Binding-site contacts:
Ligand atom O8 contacts residue ARG67 of chain 1.A at 2.8 Å (salt-bridge).
Ligand atom O4 contacts residue ARG53 of chain 1.A at 3.1 Å (salt-bridge).
Ligand atom O2 contacts residue LYS282 of chain 1.A at 4.1 Å.
Ligand atom O8 contacts residue ARG53 of chain 1.A at 3.1 Å (salt-bridge).
Ligand atom O2 contacts residue TYR232 of chain 1.A at 3.8 Å.
Ligand atom C10 contacts residue TYR175 of chain 1.A at 4.1 Å (hydrophobic).
Ligand atom S9 contacts residue TYR232 of chain 1.A at 3.7 Å.
Ligand atom P3 contacts residue ARG53 of chain 1.A at 3.6 Å.
Ligand atom O4 contacts residue LYS282 of chain 1.A at 2.6 Å (salt-bridge).
Ligand atom O4 contacts residue ARG228 of chain 1.A at 4.2 Å.
Ligand atom O6 contacts residue LYS122 of chain 1.A at 2.8 Å (salt-bridge).
Ligand atom C13 contacts residue PHE295 of chain 1.A at 3.6 Å (hydrophobic).
Ligand atom S9 contacts residue TRP124 of chain 1.A at 3.1 Å (h-bond).
Ligand atom S9 contacts residue TYR175 of chain 1.A at 2.6 Å (h-bond).
Ligand atom C11 contacts residue GLU214 of chain 1.A at 4.1 Å.
Ligand atom P3 contacts residue TYR232 of chain 1.A at 3.3 Å.
Ligand atom P3 contacts residue LYS122 of chain 1.A at 3.6 Å.
Ligand atom C13 contacts residue GLU214 of chain 1.A at 3.5 Å.
Ligand atom C14 contacts residue LEU266 of chain 1.A at 4.0 Å (hydrophobic).
Ligand atom C12 contacts residue GLU214 of chain 1.A at 4.2 Å.
Ligand atom C11 contacts residue TYR175 of chain 1.A at 4.0 Å (hydrophobic).
Ligand atom P1 contacts residue ASN173 of chain 1.A at 3.7 Å.
Ligand atom P1 contacts residue ARG53 of chain 1.A at 4.2 Å.
Ligand atom O2 contacts residue ASN173 of chain 1.A at 3.4 Å (h-bond).
Ligand atom O7 contacts residue LYS282 of chain 1.A at 3.4 Å (salt-bridge).
Ligand atom O2 contacts residue LYS122 of chain 1.A at 3.2 Å (salt-bridge).
Ligand atom O8 contacts residue TRP124 of chain 1.A at 3.6 Å.
Ligand atom O7 contacts residue ARG53 of chain 1.A at 2.8 Å (salt-bridge).
Ligand atom O5 contacts residue ASN173 of chain 1.A at 2.8 Å (h-bond).
Ligand atom O2 contacts residue TYR175 of chain 1.A at 3.3 Å (h-bond).
Ligand atom P3 contacts residue TRP124 of chain 1.A at 4.2 Å.
Ligand atom O5 contacts residue ARG228 of chain 1.A at 2.9 Å (salt-bridge).
Ligand atom O8 contacts residue LYS122 of chain 1.A at 2.8 Å (salt-bridge).
Ligand atom P1 contacts residue LYS122 of chain 1.A at 3.6 Å.
Ligand atom O5 contacts residue LYS282 of chain 1.A at 3.5 Å (salt-bridge).
Ligand atom P1 contacts residue LYS282 of chain 1.A at 3.5 Å.
Ligand atom O7 contacts residue TYR232 of chain 1.A at 2.4 Å (h-bond).
Ligand atom C10 contacts residue TRP124 of chain 1.A at 3.4 Å (hydrophobic).
Ligand atom P1 contacts residue ARG228 of chain 1.A at 4.0 Å.
Ligand atom P3 contacts residue TYR175 of chain 1.A at 3.7 Å.

Sequence of chain 1.A:
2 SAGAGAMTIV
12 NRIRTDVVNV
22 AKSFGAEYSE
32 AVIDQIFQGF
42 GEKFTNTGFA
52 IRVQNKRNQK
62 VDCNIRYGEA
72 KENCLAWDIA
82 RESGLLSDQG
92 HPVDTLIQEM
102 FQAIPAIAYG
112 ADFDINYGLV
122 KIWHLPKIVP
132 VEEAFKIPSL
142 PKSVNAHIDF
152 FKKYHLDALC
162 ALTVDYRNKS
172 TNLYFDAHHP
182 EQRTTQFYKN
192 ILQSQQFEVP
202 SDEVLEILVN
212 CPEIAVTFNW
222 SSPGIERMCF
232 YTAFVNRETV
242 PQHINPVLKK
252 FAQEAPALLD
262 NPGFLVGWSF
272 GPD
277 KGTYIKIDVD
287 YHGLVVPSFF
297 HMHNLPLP

A small-molecule ligand and the protein it binds are described below.
Small molecule (SMILES): CC(C)=CCS[P](=O)(O)OP(=O)(O)O